Binding-site contacts:
Ligand atom O5 contacts residue ASN601 of chain 1.C at 2.3 Å (h-bond).
Ligand atom C1 contacts residue ASN601 of chain 1.C at 1.4 Å.
Ligand atom C2 contacts residue ASN601 of chain 1.C at 2.5 Å.
Ligand atom N2 contacts residue ASN601 of chain 1.C at 3.0 Å (h-bond).
Ligand atom O7 contacts residue ASN601 of chain 1.C at 2.9 Å (h-bond).
Ligand atom C8 contacts residue ASN601 of chain 1.C at 4.5 Å.
Ligand atom C4 contacts residue ASN601 of chain 1.C at 4.2 Å.
Ligand atom C7 contacts residue ASN601 of chain 1.C at 3.2 Å.
Ligand atom C3 contacts residue ASN601 of chain 1.C at 3.8 Å.
Ligand atom C5 contacts residue ASN601 of chain 1.C at 3.7 Å.

The protein below binds the small molecule below.
Small molecule (SMILES): CC(=O)N[C@@H]1[C@@H](O)[C@H](O)[C@@H](CO)O[C@H]1O

Sequence of chain 1.C:
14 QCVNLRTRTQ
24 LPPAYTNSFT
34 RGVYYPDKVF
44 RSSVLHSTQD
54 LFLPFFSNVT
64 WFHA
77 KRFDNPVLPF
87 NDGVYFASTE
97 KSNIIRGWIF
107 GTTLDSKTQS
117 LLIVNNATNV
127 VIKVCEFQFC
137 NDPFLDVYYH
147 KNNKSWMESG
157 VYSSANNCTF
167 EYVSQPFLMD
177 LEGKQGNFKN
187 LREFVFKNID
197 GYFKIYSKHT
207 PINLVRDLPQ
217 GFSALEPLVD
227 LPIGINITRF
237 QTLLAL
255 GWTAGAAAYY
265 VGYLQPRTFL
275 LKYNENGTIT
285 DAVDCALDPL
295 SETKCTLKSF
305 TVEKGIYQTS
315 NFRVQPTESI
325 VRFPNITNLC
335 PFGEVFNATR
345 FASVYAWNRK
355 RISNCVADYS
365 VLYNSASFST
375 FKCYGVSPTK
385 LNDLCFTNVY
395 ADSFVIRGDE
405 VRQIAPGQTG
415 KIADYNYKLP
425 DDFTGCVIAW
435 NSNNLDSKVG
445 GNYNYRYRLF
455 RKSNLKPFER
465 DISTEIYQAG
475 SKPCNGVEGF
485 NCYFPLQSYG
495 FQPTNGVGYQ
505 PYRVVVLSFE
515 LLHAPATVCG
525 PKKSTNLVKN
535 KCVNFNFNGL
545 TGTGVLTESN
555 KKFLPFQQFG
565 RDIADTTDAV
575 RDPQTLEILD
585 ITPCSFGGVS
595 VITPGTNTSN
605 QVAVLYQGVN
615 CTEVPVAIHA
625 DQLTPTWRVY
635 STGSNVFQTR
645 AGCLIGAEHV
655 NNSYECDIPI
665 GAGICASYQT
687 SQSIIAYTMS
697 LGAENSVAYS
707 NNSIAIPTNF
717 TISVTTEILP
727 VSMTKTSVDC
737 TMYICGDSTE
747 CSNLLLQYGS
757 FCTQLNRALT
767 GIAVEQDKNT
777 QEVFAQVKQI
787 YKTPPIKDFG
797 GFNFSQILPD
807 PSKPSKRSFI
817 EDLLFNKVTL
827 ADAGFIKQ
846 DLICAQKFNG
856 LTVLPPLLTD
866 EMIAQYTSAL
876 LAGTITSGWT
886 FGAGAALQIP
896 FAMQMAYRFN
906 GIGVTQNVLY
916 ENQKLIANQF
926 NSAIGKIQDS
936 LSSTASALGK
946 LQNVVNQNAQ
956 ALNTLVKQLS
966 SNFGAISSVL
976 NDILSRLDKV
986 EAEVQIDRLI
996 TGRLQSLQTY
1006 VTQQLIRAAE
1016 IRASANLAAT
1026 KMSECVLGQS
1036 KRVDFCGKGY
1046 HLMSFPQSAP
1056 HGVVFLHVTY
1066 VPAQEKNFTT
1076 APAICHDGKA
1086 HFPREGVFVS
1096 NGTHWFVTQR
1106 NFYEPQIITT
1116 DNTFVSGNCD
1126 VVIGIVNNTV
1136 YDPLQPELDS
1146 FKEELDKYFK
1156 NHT